This small molecule binds to this protein.
Small molecule (SMILES): CC(=O)N[C@@H]1[C@@H](O)[C@H](O)[C@@H](CO)O[C@H]1O

Sequence of chain 1.E:
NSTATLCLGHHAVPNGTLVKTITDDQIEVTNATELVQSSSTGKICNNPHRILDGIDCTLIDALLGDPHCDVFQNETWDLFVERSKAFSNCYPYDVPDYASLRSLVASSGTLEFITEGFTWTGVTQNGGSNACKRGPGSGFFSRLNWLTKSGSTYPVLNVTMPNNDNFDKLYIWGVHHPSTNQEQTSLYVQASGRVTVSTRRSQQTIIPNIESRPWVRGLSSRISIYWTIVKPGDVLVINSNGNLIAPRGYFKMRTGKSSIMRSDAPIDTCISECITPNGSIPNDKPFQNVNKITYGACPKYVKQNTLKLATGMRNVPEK

Binding-site contacts:
Ligand atom C5 contacts residue ASN291 of chain 1.E at 4.0 Å.
Ligand atom C1 contacts residue VAL290 of chain 1.E at 4.4 Å (hydrophobic).
Ligand atom O7 contacts residue ASN278 of chain 1.E at 3.3 Å (h-bond).
Ligand atom C2 contacts residue ASN278 of chain 1.E at 2.5 Å.
Ligand atom C7 contacts residue VAL290 of chain 1.E at 3.8 Å (hydrophobic).
Ligand atom C1 contacts residue ASN291 of chain 1.E at 4.2 Å.
Ligand atom O6 contacts residue ASN291 of chain 1.E at 3.6 Å.
Ligand atom O5 contacts residue ASN278 of chain 1.E at 2.3 Å (h-bond).
Ligand atom C4 contacts residue ASN278 of chain 1.E at 4.2 Å.
Ligand atom C8 contacts residue VAL290 of chain 1.E at 4.4 Å (hydrophobic).
Ligand atom C1 contacts residue ASN278 of chain 1.E at 1.4 Å.
Ligand atom C5 contacts residue ASN278 of chain 1.E at 3.6 Å.
Ligand atom N2 contacts residue ASN278 of chain 1.E at 3.0 Å (h-bond).
Ligand atom C3 contacts residue ASN278 of chain 1.E at 3.8 Å.
Ligand atom O7 contacts residue VAL290 of chain 1.E at 2.7 Å (h-bond).
Ligand atom C7 contacts residue ASN278 of chain 1.E at 3.4 Å.
Ligand atom O5 contacts residue ASN291 of chain 1.E at 3.9 Å.
Ligand atom C6 contacts residue ASN291 of chain 1.E at 4.3 Å.
Ligand atom O6 contacts residue PRO277 of chain 1.E at 4.4 Å.